Sequence of chain 1.A:
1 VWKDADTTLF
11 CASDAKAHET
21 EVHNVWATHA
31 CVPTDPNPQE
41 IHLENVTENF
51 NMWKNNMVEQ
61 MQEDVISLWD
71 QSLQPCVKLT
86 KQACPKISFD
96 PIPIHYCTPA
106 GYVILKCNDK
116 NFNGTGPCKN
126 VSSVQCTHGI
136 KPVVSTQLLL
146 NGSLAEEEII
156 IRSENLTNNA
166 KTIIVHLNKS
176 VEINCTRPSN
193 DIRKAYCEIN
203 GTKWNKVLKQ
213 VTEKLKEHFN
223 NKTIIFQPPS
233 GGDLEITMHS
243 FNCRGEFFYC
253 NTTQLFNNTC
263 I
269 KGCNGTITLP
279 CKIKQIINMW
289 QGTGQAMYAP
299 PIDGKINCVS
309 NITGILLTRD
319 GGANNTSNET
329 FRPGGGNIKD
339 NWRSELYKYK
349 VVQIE

Binding-site contacts:
Ligand atom O5 contacts residue ASN259 of chain 1.A at 2.3 Å (h-bond).
Ligand atom C1 contacts residue CYS262 of chain 1.A at 4.4 Å (hydrophobic).
Ligand atom C2 contacts residue ASN259 of chain 1.A at 2.5 Å.
Ligand atom O3 contacts residue CYS262 of chain 1.A at 3.9 Å.
Ligand atom C5 contacts residue ASN259 of chain 1.A at 3.6 Å.
Ligand atom N2 contacts residue ASN259 of chain 1.A at 3.2 Å (h-bond).
Ligand atom C6 contacts residue CYS262 of chain 1.A at 4.5 Å (hydrophobic).
Ligand atom O5 contacts residue THR261 of chain 1.A at 2.7 Å (h-bond).
Ligand atom C3 contacts residue ASN259 of chain 1.A at 3.8 Å.
Ligand atom C7 contacts residue ASN259 of chain 1.A at 3.4 Å.
Ligand atom C7 contacts residue GLN256 of chain 1.A at 3.6 Å.
Ligand atom C6 contacts residue THR261 of chain 1.A at 3.2 Å.
Ligand atom O5 contacts residue CYS262 of chain 1.A at 3.7 Å.
Ligand atom C1 contacts residue THR261 of chain 1.A at 3.5 Å.
Ligand atom C1 contacts residue ASN259 of chain 1.A at 1.3 Å.
Ligand atom O6 contacts residue THR261 of chain 1.A at 3.1 Å (h-bond).
Ligand atom C5 contacts residue THR261 of chain 1.A at 3.2 Å.
Ligand atom O3 contacts residue ASN259 of chain 1.A at 4.3 Å.
Ligand atom C8 contacts residue GLN256 of chain 1.A at 3.6 Å.
Ligand atom O7 contacts residue ASN259 of chain 1.A at 3.0 Å (h-bond).
Ligand atom C4 contacts residue ASN259 of chain 1.A at 4.3 Å.
Ligand atom O7 contacts residue GLN256 of chain 1.A at 3.1 Å.

This small molecule binds to this protein.
Small molecule (SMILES): CC(=O)N[C@@H]1[C@@H](O)[C@H](O)[C@@H](CO)O[C@H]1O